Sequence of chain 1.V:
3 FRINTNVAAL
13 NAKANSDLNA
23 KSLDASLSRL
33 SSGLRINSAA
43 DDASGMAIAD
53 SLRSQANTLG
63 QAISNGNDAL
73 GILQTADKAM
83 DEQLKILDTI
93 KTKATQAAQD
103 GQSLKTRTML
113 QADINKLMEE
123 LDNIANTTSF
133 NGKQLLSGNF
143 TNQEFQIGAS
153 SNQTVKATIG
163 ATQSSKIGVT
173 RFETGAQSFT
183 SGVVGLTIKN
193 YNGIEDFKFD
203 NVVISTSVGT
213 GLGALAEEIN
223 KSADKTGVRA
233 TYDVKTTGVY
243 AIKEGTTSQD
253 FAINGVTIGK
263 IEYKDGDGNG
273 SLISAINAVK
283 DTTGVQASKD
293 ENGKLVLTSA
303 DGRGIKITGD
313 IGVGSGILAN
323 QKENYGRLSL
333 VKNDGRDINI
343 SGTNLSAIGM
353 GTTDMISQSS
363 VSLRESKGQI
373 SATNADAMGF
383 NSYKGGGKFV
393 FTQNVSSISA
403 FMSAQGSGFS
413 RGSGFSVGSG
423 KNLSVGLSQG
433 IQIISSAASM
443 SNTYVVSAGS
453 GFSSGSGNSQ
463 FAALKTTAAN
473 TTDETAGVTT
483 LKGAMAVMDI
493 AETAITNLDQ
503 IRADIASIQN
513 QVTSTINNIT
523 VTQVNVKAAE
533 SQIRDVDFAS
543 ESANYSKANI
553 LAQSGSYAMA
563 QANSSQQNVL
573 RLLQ

The small molecule below binds the protein below.
Small molecule (SMILES): C[C@H](O)[C@H](N)[C@@H]1O[C@](O)(C(=O)O)C[C@H](O)[C@@H]1N

Binding-site contacts:
Ligand atom C2 contacts residue SER461 of chain 1.V at 1.4 Å.
Ligand atom O6 contacts residue SER456 of chain 1.V at 4.3 Å.
Ligand atom C1 contacts residue GLY457 of chain 1.V at 3.3 Å.
Ligand atom C7 contacts residue ALA439 of chain 1.V at 4.4 Å (hydrophobic).
Ligand atom C7 contacts residue MET357 of chain 1.V at 4.1 Å (hydrophobic).
Ligand atom C1 contacts residue SER461 of chain 1.V at 2.0 Å.
Ligand atom N7 contacts residue MET357 of chain 1.V at 3.3 Å.
Ligand atom C4 contacts residue SER461 of chain 1.V at 3.5 Å.
Ligand atom N7 contacts residue SER461 of chain 1.V at 3.9 Å.
Ligand atom O8 contacts residue SER456 of chain 1.V at 4.0 Å.
Ligand atom C7 contacts residue SER461 of chain 1.V at 4.3 Å.
Ligand atom O1A contacts residue SER455 of chain 1.V at 4.4 Å.
Ligand atom O1A contacts residue GLY457 of chain 1.V at 2.3 Å (h-bond).
Ligand atom O1B contacts residue GLY457 of chain 1.V at 3.6 Å.
Ligand atom C4 contacts residue THR354 of chain 1.V at 3.2 Å.
Ligand atom O1A contacts residue SER456 of chain 1.V at 3.2 Å.
Ligand atom C6 contacts residue SER461 of chain 1.V at 3.1 Å.
Ligand atom C3 contacts residue SER461 of chain 1.V at 2.7 Å.
Ligand atom N5 contacts residue THR354 of chain 1.V at 4.1 Å.
Ligand atom C5 contacts residue THR354 of chain 1.V at 3.5 Å.
Ligand atom C9 contacts residue ALA440 of chain 1.V at 4.2 Å (hydrophobic).
Ligand atom N7 contacts residue ALA439 of chain 1.V at 4.2 Å.
Ligand atom O1A contacts residue SER458 of chain 1.V at 4.2 Å.
Ligand atom O1B contacts residue SER458 of chain 1.V at 4.2 Å.
Ligand atom C1 contacts residue SER456 of chain 1.V at 4.3 Å.
Ligand atom O1B contacts residue SER461 of chain 1.V at 2.6 Å (h-bond).
Ligand atom O1A contacts residue SER461 of chain 1.V at 2.9 Å (h-bond).
Ligand atom C9 contacts residue ALA439 of chain 1.V at 3.5 Å (hydrophobic).
Ligand atom O4 contacts residue THR354 of chain 1.V at 2.5 Å (h-bond).
Ligand atom C5 contacts residue SER461 of chain 1.V at 3.9 Å.
Ligand atom O6 contacts residue SER461 of chain 1.V at 2.4 Å (h-bond).
Ligand atom O1B contacts residue GLY459 of chain 1.V at 3.6 Å (h-bond).
Ligand atom C8 contacts residue ALA439 of chain 1.V at 3.7 Å (hydrophobic).